A small-molecule ligand and the protein it binds are described below.
Small molecule (SMILES): N[C@@H](CCC(=O)O)C(=O)O

Sequence of chain 1.A:
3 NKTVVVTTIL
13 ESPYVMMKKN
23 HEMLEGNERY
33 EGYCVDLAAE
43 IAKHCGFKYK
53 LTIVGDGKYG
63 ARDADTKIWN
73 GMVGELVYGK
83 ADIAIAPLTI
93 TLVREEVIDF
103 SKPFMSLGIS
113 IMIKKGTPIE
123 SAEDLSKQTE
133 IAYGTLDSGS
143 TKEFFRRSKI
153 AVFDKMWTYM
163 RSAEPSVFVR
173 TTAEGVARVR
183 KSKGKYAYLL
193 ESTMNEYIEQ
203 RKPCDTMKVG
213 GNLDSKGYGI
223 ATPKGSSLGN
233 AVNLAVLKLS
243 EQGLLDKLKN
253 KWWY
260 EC

Binding-site contacts:
Ligand atom CD contacts residue GLU193 of chain 1.A at 3.9 Å.
Ligand atom O contacts residue GLY141 of chain 1.A at 3.2 Å.
Ligand atom CD contacts residue LEU138 of chain 1.A at 3.9 Å (hydrophobic).
Ligand atom OE2 contacts residue THR143 of chain 1.A at 3.2 Å (h-bond).
Ligand atom N contacts residue THR91 of chain 1.A at 3.0 Å (h-bond).
Ligand atom CA contacts residue SER142 of chain 1.A at 3.4 Å.
Ligand atom OXT contacts residue TYR61 of chain 1.A at 3.5 Å.
Ligand atom OXT contacts residue SER142 of chain 1.A at 4.1 Å.
Ligand atom OXT contacts residue PRO89 of chain 1.A at 3.7 Å.
Ligand atom N contacts residue PRO89 of chain 1.A at 2.8 Å (h-bond).
Ligand atom O contacts residue TYR61 of chain 1.A at 3.5 Å.
Ligand atom N contacts residue TYR220 of chain 1.A at 3.7 Å.
Ligand atom OXT contacts residue THR91 of chain 1.A at 2.9 Å (h-bond).
Ligand atom OXT contacts residue LEU90 of chain 1.A at 3.5 Å.
Ligand atom CG contacts residue LEU138 of chain 1.A at 3.6 Å (hydrophobic).
Ligand atom OE1 contacts residue THR143 of chain 1.A at 2.7 Å (h-bond).
Ligand atom OE2 contacts residue SER142 of chain 1.A at 3.4 Å (h-bond).
Ligand atom CA contacts residue TYR61 of chain 1.A at 4.1 Å (hydrophobic).
Ligand atom CA contacts residue PRO89 of chain 1.A at 4.0 Å (hydrophobic).
Ligand atom N contacts residue GLU193 of chain 1.A at 2.7 Å (salt-bridge).
Ligand atom N contacts residue SER142 of chain 1.A at 4.2 Å.
Ligand atom OE1 contacts residue GLU193 of chain 1.A at 3.9 Å.
Ligand atom C contacts residue SER142 of chain 1.A at 3.4 Å.
Ligand atom O contacts residue SER142 of chain 1.A at 2.8 Å (h-bond).
Ligand atom O contacts residue ARG96 of chain 1.A at 2.8 Å (salt-bridge).
Ligand atom CB contacts residue TYR61 of chain 1.A at 3.3 Å (hydrophobic).
Ligand atom CG contacts residue TYR61 of chain 1.A at 4.0 Å (hydrophobic).
Ligand atom CB contacts residue GLU193 of chain 1.A at 4.0 Å.
Ligand atom C contacts residue ARG96 of chain 1.A at 3.5 Å.
Ligand atom OXT contacts residue ARG96 of chain 1.A at 2.9 Å (salt-bridge).
Ligand atom OE2 contacts residue GLY141 of chain 1.A at 3.7 Å.
Ligand atom CD contacts residue THR143 of chain 1.A at 3.3 Å.
Ligand atom OE2 contacts residue LEU138 of chain 1.A at 4.1 Å.
Ligand atom C contacts residue TYR61 of chain 1.A at 3.7 Å (hydrophobic).
Ligand atom CG contacts residue GLU193 of chain 1.A at 3.5 Å.
Ligand atom N contacts residue TYR61 of chain 1.A at 4.1 Å.
Ligand atom CA contacts residue THR91 of chain 1.A at 3.5 Å.
Ligand atom CA contacts residue GLU193 of chain 1.A at 3.4 Å.
Ligand atom CB contacts residue LEU138 of chain 1.A at 4.0 Å (hydrophobic).
Ligand atom C contacts residue THR91 of chain 1.A at 3.6 Å.